Sequence of chain 3.A:
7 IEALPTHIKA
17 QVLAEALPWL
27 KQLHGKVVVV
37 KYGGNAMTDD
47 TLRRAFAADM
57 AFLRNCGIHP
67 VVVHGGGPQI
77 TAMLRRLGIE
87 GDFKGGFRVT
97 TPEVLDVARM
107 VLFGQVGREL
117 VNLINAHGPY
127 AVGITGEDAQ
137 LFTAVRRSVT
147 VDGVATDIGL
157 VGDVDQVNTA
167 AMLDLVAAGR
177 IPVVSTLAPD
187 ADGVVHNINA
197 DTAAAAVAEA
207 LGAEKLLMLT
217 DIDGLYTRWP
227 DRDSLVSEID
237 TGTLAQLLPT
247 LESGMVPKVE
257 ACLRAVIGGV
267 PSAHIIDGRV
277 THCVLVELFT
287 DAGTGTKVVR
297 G

Binding-site contacts:
Ligand atom C04 contacts residue LEU171 of chain 3.A at 3.6 Å (hydrophobic).
Ligand atom F15 contacts residue 98Q1 of chain 4.B at 1.2 Å.
Ligand atom C10 contacts residue 98Q1 of chain 4.B at 0.1 Å.
Ligand atom F15 contacts residue LEU171 of chain 3.A at 3.3 Å.
Ligand atom C12 contacts residue 98Q1 of chain 4.B at 0.9 Å.
Ligand atom C03 contacts residue LEU171 of chain 3.A at 3.5 Å (hydrophobic).
Ligand atom O02 contacts residue 98Q1 of chain 4.B at 1.0 Å.
Ligand atom F13 contacts residue VAL128 of chain 4.A at 3.7 Å.
Ligand atom C07 contacts residue VAL128 of chain 3.A at 3.8 Å (hydrophobic).
Ligand atom O02 contacts residue LEU171 of chain 4.A at 3.9 Å.
Ligand atom C05 contacts residue LEU171 of chain 3.A at 4.1 Å (hydrophobic).
Ligand atom C04 contacts residue 98Q1 of chain 4.B at 0.6 Å.
Ligand atom C05 contacts residue 98Q1 of chain 4.B at 0.9 Å.
Ligand atom C10 contacts residue VAL128 of chain 4.A at 3.7 Å (hydrophobic).
Ligand atom C11 contacts residue 98Q1 of chain 4.B at 1.0 Å.
Ligand atom C07 contacts residue 98Q1 of chain 4.B at 1.0 Å.
Ligand atom F13 contacts residue LEU171 of chain 4.A at 4.0 Å.
Ligand atom C05 contacts residue LEU171 of chain 4.A at 3.9 Å (hydrophobic).
Ligand atom F13 contacts residue ARG176 of chain 4.A at 3.7 Å.
Ligand atom C10 contacts residue LEU171 of chain 4.A at 4.1 Å (hydrophobic).
Ligand atom C07 contacts residue LEU137 of chain 4.A at 3.8 Å (hydrophobic).
Ligand atom C10 contacts residue VAL128 of chain 3.A at 3.8 Å (hydrophobic).
Ligand atom N08 contacts residue 98Q1 of chain 4.B at 0.4 Å.
Ligand atom C11 contacts residue LEU171 of chain 4.A at 3.8 Å (hydrophobic).
Ligand atom C01 contacts residue LEU171 of chain 3.A at 4.0 Å (hydrophobic).
Ligand atom F14 contacts residue 98Q1 of chain 4.B at 0.4 Å.
Ligand atom O02 contacts residue LEU171 of chain 3.A at 3.9 Å.
Ligand atom C11 contacts residue LEU171 of chain 3.A at 3.8 Å (hydrophobic).
Ligand atom N08 contacts residue VAL128 of chain 3.A at 3.3 Å.
Ligand atom C03 contacts residue 98Q1 of chain 4.B at 0.6 Å.
Ligand atom C04 contacts residue LEU171 of chain 4.A at 3.5 Å (hydrophobic).
Ligand atom F14 contacts residue VAL128 of chain 4.A at 3.2 Å.
Ligand atom C06 contacts residue 98Q1 of chain 4.B at 1.0 Å.
Ligand atom C09 contacts residue 98Q1 of chain 4.B at 1.0 Å.
Ligand atom N08 contacts residue ILE130 of chain 4.A at 3.7 Å.
Ligand atom F14 contacts residue ILE130 of chain 3.A at 4.0 Å.
Ligand atom C09 contacts residue VAL128 of chain 3.A at 3.6 Å (hydrophobic).
Ligand atom F13 contacts residue 98Q1 of chain 4.B at 1.1 Å.
Ligand atom C03 contacts residue LEU171 of chain 4.A at 3.4 Å (hydrophobic).
Ligand atom C01 contacts residue 98Q1 of chain 4.B at 1.6 Å.

The protein below binds the small molecule below.
Small molecule (SMILES): COc1cc2cc[nH]c2cc1C(F)(F)F

Sequence of chain 4.A:
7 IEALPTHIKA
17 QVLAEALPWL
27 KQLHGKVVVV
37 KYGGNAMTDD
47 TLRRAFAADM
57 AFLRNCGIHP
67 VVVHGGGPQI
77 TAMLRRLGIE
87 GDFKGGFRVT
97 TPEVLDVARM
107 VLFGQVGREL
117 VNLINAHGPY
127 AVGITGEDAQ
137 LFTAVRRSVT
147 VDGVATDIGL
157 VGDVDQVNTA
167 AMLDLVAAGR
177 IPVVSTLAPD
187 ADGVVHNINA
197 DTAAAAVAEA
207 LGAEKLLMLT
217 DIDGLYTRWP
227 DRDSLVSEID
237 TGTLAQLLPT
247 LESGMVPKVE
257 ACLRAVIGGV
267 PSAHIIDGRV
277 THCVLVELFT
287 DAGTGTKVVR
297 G